Binding-site contacts:
Ligand atom O5 contacts residue GLU57 of chain 1.G at 4.0 Å.
Ligand atom C2 contacts residue ASN58 of chain 1.G at 2.6 Å.
Ligand atom O3 contacts residue GLU57 of chain 1.G at 4.4 Å.
Ligand atom C5 contacts residue ASN58 of chain 1.G at 3.7 Å.
Ligand atom C8 contacts residue ASN58 of chain 1.G at 3.4 Å.
Ligand atom O6 contacts residue GLU57 of chain 1.G at 3.6 Å.
Ligand atom C3 contacts residue ASN58 of chain 1.G at 3.8 Å.
Ligand atom O5 contacts residue ASN58 of chain 1.G at 2.4 Å (h-bond).
Ligand atom C4 contacts residue ASN58 of chain 1.G at 4.3 Å.
Ligand atom C1 contacts residue GLY16 of chain 1.B at 4.5 Å.
Ligand atom C7 contacts residue ASN58 of chain 1.G at 4.1 Å.
Ligand atom O3 contacts residue ASN58 of chain 1.G at 3.9 Å.
Ligand atom N2 contacts residue ASN58 of chain 1.G at 3.4 Å (h-bond).
Ligand atom C1 contacts residue ASN58 of chain 1.G at 1.5 Å.

Sequence of chain 1.B:
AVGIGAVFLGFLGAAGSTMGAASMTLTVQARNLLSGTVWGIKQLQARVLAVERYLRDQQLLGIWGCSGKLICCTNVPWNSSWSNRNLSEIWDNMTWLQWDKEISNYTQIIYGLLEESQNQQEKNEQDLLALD

A protein and the small-molecule ligand that binds it are described below.
Small molecule (SMILES): CC(=O)N[C@H]1[C@H](O[C@H]2[C@H](O)[C@@H](NC(C)=O)CO[C@@H]2CO)O[C@H](CO)[C@@H](O)[C@@H]1O

Sequence of chain 1.G:
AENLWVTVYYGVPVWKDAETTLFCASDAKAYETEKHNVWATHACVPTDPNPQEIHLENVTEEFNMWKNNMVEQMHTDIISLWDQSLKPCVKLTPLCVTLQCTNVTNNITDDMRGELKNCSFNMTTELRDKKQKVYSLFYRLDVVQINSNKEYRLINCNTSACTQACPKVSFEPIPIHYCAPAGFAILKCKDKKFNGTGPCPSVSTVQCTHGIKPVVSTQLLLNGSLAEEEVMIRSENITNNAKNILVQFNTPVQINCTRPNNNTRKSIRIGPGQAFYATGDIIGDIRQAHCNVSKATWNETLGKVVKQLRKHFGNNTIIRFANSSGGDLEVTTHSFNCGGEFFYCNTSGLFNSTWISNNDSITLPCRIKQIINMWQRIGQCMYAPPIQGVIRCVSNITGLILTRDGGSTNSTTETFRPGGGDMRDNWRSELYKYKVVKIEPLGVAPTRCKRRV